Sequence of chain 1.C:
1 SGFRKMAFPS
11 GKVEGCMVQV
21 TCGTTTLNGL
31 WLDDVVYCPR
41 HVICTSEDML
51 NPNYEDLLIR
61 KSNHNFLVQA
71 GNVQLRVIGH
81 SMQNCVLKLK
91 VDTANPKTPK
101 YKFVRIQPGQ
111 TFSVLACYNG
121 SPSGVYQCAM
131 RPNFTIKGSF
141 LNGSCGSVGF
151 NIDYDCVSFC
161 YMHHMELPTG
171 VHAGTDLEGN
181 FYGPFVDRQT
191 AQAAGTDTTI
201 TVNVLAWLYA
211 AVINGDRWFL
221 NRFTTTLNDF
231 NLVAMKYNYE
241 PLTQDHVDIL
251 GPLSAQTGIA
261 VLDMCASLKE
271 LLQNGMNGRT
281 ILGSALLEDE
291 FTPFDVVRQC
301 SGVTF

Sequence of chain 1.A:
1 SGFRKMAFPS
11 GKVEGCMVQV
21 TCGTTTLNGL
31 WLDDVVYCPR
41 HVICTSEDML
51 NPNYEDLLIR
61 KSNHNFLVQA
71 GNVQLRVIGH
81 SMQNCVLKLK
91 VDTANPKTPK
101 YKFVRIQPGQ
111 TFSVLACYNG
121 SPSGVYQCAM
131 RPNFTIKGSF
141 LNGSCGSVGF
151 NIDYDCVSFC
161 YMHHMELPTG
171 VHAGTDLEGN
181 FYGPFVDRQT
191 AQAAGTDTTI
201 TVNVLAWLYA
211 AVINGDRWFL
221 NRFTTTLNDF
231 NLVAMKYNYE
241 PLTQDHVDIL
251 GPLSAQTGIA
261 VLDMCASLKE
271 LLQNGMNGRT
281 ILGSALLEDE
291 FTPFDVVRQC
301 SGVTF

The protein below binds the small molecule below.
Small molecule (SMILES): CSc1ccc(N(Cc2cc(Cl)cs2)C(=O)Cc2cncc3ccccc23)cc1

Binding-site contacts:
Ligand atom CL01 contacts residue ASP187 of chain 1.C at 3.3 Å.
Ligand atom C12 contacts residue MET49 of chain 1.C at 3.7 Å (hydrophobic).
Ligand atom C03 contacts residue PHE140 of chain 1.C at 3.7 Å (hydrophobic).
Ligand atom C11 contacts residue GLU166 of chain 1.C at 3.6 Å.
Ligand atom C18 contacts residue MET49 of chain 1.C at 3.7 Å (hydrophobic).
Ligand atom C2 contacts residue CYS44 of chain 1.C at 3.3 Å (hydrophobic).
Ligand atom CL01 contacts residue HIS164 of chain 1.C at 3.8 Å.
Ligand atom C10 contacts residue GLU166 of chain 1.C at 3.7 Å.
Ligand atom O01 contacts residue GLU166 of chain 1.C at 2.9 Å (salt-bridge).
Ligand atom C10 contacts residue LEU141 of chain 1.C at 3.7 Å (hydrophobic).
Ligand atom C11 contacts residue CYS145 of chain 1.C at 3.7 Å (hydrophobic).
Ligand atom S01 contacts residue ARG188 of chain 1.C at 3.4 Å (salt-bridge).
Ligand atom C03 contacts residue LEU141 of chain 1.C at 3.7 Å (hydrophobic).
Ligand atom C07 contacts residue HIS41 of chain 1.C at 3.6 Å.
Ligand atom CL01 contacts residue HIS41 of chain 1.C at 3.7 Å.
Ligand atom C04 contacts residue ASN142 of chain 1.C at 3.8 Å.
Ligand atom C03 contacts residue SER1 of chain 1.A at 3.8 Å.
Ligand atom C10 contacts residue HIS163 of chain 1.C at 3.8 Å.
Ligand atom C13 contacts residue GLU166 of chain 1.C at 3.8 Å.
Ligand atom C18 contacts residue MET165 of chain 1.C at 3.6 Å (hydrophobic).
Ligand atom C09 contacts residue MET165 of chain 1.C at 3.6 Å (hydrophobic).
Ligand atom O01 contacts residue MET165 of chain 1.C at 3.2 Å.
Ligand atom C12 contacts residue ASP187 of chain 1.C at 3.7 Å.
Ligand atom C2 contacts residue HIS41 of chain 1.C at 3.1 Å.
Ligand atom C11 contacts residue HIS163 of chain 1.C at 3.4 Å.
Ligand atom N01 contacts residue HIS163 of chain 1.C at 2.8 Å (h-bond).
Ligand atom S01 contacts residue GLN189 of chain 1.C at 3.5 Å (h-bond).
Ligand atom C22 contacts residue HIS164 of chain 1.C at 3.8 Å.
Ligand atom CL01 contacts residue MET165 of chain 1.C at 3.6 Å.
Ligand atom C12 contacts residue MET165 of chain 1.C at 3.8 Å (hydrophobic).
Ligand atom C09 contacts residue HIS164 of chain 1.C at 3.6 Å.
Ligand atom C23 contacts residue GLN189 of chain 1.C at 3.2 Å.
Ligand atom C10 contacts residue PHE140 of chain 1.C at 3.4 Å (hydrophobic).
Ligand atom C03 contacts residue ASN142 of chain 1.C at 3.6 Å.
Ligand atom C12 contacts residue VAL186 of chain 1.C at 3.7 Å (hydrophobic).
Ligand atom C2 contacts residue THR25 of chain 1.C at 3.8 Å.
Ligand atom C22 contacts residue CYS145 of chain 1.C at 3.7 Å (hydrophobic).
Ligand atom N01 contacts residue SER144 of chain 1.C at 3.7 Å.
Ligand atom C03 contacts residue GLU166 of chain 1.C at 3.6 Å.
Ligand atom C12 contacts residue ARG188 of chain 1.C at 3.3 Å.